Binding-site contacts:
Ligand atom C4 contacts residue ALA1079 of chain 1.B at 3.5 Å (hydrophobic).
Ligand atom C6 contacts residue PHE914 of chain 1.B at 3.2 Å (hydrophobic).
Ligand atom C6 contacts residue PHE1009 of chain 1.B at 3.7 Å (hydrophobic).
Ligand atom N9 contacts residue ALA1079 of chain 1.B at 3.3 Å (h-bond).
Ligand atom O11 contacts residue ARG880 of chain 1.B at 2.9 Å (salt-bridge).
Ligand atom O13 contacts residue PHE914 of chain 1.B at 3.5 Å.
Ligand atom N7 contacts residue ALA1078 of chain 1.B at 3.4 Å.
Ligand atom O11 contacts residue SER1008 of chain 1.B at 3.7 Å.
Ligand atom N3 contacts residue ALA1079 of chain 1.B at 3.5 Å.
Ligand atom N7 contacts residue GLU802 of chain 1.B at 2.6 Å (salt-bridge).
Ligand atom O24 contacts residue GLU1261 of chain 1.B at 3.8 Å.
Ligand atom C6 contacts residue GLU802 of chain 1.B at 3.8 Å.
Ligand atom O24 contacts residue ALA910 of chain 1.B at 3.8 Å.
Ligand atom N7 contacts residue PHE914 of chain 1.B at 3.3 Å.
Ligand atom C4 contacts residue PHE914 of chain 1.B at 3.2 Å (hydrophobic).
Ligand atom C2 contacts residue PHE914 of chain 1.B at 3.4 Å (hydrophobic).
Ligand atom N3 contacts residue ARG880 of chain 1.B at 3.6 Å.
Ligand atom O13 contacts residue PHE1009 of chain 1.B at 3.6 Å.
Ligand atom C2 contacts residue ARG880 of chain 1.B at 3.8 Å.
Ligand atom C5 contacts residue PHE914 of chain 1.B at 3.2 Å (hydrophobic).
Ligand atom N1 contacts residue PHE914 of chain 1.B at 3.3 Å.
Ligand atom N7 contacts residue ALA1079 of chain 1.B at 3.8 Å.
Ligand atom O13 contacts residue GLU802 of chain 1.B at 2.7 Å (salt-bridge).
Ligand atom C8 contacts residue ALA1078 of chain 1.B at 3.8 Å (hydrophobic).
Ligand atom N9 contacts residue PHE914 of chain 1.B at 3.5 Å.
Ligand atom C8 contacts residue ALA1079 of chain 1.B at 3.5 Å (hydrophobic).
Ligand atom O11 contacts residue PHE1009 of chain 1.B at 3.8 Å.
Ligand atom N1 contacts residue PHE1009 of chain 1.B at 3.6 Å.
Ligand atom N3 contacts residue PHE914 of chain 1.B at 3.4 Å.
Ligand atom C8 contacts residue PHE914 of chain 1.B at 3.5 Å (hydrophobic).
Ligand atom C5 contacts residue ALA1079 of chain 1.B at 3.9 Å (hydrophobic).
Ligand atom C5 contacts residue GLU802 of chain 1.B at 3.7 Å.
Ligand atom C8 contacts residue GLU1261 of chain 1.B at 3.6 Å.
Ligand atom C8 contacts residue GLU802 of chain 1.B at 3.5 Å.
Ligand atom O24 contacts residue GLU802 of chain 1.B at 3.5 Å (salt-bridge).
Ligand atom C2 contacts residue ALA1079 of chain 1.B at 3.7 Å (hydrophobic).
Ligand atom O11 contacts residue THR1010 of chain 1.B at 3.6 Å.
Ligand atom O11 contacts residue PHE914 of chain 1.B at 3.8 Å.
Ligand atom N9 contacts residue GLU1261 of chain 1.B at 2.7 Å (salt-bridge).
Ligand atom C4 contacts residue GLU1261 of chain 1.B at 3.8 Å.

The protein below binds the small molecule below.
Small molecule (SMILES): O=c1[nH]c(=O)c2[nH]c(=O)[nH]c2[nH]1

Sequence of chain 1.B:
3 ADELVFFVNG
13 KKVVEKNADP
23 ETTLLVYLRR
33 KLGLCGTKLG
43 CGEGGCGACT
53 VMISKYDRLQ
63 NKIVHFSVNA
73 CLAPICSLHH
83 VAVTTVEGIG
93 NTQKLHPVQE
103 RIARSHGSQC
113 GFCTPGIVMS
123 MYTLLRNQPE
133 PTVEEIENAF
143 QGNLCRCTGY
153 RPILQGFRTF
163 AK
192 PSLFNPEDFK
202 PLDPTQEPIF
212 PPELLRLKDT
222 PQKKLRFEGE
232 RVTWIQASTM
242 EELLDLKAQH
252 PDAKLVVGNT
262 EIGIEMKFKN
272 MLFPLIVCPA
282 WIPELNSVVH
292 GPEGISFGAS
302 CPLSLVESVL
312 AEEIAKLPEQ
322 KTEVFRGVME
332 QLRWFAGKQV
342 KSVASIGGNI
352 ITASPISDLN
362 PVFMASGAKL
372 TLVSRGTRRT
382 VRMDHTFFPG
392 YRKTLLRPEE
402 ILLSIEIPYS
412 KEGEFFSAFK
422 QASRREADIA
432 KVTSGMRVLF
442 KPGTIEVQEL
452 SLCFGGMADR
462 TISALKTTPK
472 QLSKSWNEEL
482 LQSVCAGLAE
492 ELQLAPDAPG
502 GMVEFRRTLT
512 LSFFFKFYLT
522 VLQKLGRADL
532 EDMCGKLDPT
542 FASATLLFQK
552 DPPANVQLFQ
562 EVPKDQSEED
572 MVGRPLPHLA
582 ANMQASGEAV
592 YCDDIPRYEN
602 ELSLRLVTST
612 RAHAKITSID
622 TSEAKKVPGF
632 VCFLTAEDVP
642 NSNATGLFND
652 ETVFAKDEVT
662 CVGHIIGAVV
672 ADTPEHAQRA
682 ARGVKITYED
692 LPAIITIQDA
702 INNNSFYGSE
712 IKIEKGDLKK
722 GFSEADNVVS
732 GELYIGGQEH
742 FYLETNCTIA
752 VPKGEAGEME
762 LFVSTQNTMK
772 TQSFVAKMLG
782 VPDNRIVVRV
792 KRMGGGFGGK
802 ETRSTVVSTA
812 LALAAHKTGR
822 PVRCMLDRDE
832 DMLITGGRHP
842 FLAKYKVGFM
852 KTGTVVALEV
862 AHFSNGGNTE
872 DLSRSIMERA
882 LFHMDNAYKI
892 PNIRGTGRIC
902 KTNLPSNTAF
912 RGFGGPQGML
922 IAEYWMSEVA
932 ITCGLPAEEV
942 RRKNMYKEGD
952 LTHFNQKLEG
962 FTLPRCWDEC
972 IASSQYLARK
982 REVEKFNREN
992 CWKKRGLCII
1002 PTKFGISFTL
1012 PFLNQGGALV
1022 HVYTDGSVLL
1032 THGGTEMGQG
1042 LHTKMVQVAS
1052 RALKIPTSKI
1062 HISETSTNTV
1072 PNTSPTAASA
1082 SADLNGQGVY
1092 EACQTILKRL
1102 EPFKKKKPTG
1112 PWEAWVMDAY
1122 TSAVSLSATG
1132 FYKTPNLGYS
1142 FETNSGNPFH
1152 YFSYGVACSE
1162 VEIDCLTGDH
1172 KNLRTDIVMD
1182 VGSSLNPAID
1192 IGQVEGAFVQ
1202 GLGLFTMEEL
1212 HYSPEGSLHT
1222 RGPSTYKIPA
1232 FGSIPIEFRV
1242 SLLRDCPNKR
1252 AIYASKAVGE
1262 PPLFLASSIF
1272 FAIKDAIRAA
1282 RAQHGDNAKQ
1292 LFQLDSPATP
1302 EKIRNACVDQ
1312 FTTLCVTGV